Binding-site contacts:
Ligand atom P1 contacts residue VAL413 of chain 1.A at 4.1 Å.
Ligand atom C7B contacts residue LEU316 of chain 1.A at 3.8 Å (hydrophobic).
Ligand atom O13 contacts residue VAL413 of chain 1.A at 4.1 Å.
Ligand atom C4A contacts residue SER320 of chain 1.A at 4.0 Å.
Ligand atom C6A contacts residue LEU323 of chain 1.A at 4.0 Å (hydrophobic).
Ligand atom C6A contacts residue SER320 of chain 1.A at 4.0 Å.
Ligand atom C8B contacts residue LEU316 of chain 1.A at 3.7 Å (hydrophobic).
Ligand atom C8B contacts residue PHE317 of chain 1.A at 4.3 Å (hydrophobic).
Ligand atom C5B contacts residue PHE418 of chain 1.A at 4.3 Å (hydrophobic).
Ligand atom C3B contacts residue VAL421 of chain 1.A at 4.4 Å (hydrophobic).
Ligand atom O11 contacts residue VAL413 of chain 1.A at 3.3 Å.
Ligand atom C6B contacts residue PHE317 of chain 1.A at 3.7 Å (hydrophobic).
Ligand atom C6B contacts residue VAL421 of chain 1.A at 4.0 Å (hydrophobic).
Ligand atom O12 contacts residue VAL413 of chain 1.A at 4.5 Å.
Ligand atom C2B contacts residue PHE418 of chain 1.A at 3.9 Å (hydrophobic).
Ligand atom C5B contacts residue SER320 of chain 1.A at 4.3 Å.
Ligand atom C4A contacts residue LEU323 of chain 1.A at 4.2 Å (hydrophobic).
Ligand atom C5B contacts residue PHE317 of chain 1.A at 4.4 Å (hydrophobic).

Sequence of chain 1.A:
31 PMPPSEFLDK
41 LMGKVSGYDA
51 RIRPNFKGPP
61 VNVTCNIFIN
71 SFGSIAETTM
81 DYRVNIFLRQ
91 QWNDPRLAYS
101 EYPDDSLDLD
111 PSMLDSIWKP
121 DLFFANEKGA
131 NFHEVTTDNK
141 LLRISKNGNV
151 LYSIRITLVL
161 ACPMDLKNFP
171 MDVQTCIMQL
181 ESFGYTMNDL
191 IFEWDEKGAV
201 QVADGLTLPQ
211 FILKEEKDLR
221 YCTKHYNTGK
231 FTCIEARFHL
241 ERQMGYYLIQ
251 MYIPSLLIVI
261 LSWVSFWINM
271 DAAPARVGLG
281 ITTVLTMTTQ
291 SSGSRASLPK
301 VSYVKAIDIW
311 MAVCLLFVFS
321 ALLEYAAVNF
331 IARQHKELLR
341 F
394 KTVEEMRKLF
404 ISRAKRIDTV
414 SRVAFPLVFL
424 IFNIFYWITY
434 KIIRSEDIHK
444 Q

This protein binds this small molecule.
Small molecule (SMILES): CCCCCCCC(=O)OC[C@H](COP(=O)(O)O[C@@H]1[C@H](O)[C@H](O)[C@@H](OP(=O)(O)O)[C@H](OP(=O)(O)O)[C@H]1O)OC(=O)CCCCCCC